Sequence of chain 1.C:
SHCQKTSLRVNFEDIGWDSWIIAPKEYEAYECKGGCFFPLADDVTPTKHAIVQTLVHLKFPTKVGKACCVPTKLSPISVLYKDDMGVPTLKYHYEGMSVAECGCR

Sequence of chain 1.A:
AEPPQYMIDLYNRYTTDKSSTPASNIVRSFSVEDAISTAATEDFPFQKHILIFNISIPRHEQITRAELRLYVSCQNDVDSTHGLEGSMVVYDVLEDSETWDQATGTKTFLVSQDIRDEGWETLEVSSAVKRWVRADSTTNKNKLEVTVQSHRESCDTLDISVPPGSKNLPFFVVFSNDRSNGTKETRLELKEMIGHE

The small molecule below binds the protein below.
Small molecule (SMILES): CC(=O)N[C@@H]1[C@@H](O)[C@H](O)[C@@H](CO)O[C@H]1O

Binding-site contacts:
Ligand atom O3 contacts residue MET90 of chain 1.C at 4.0 Å.
Ligand atom O7 contacts residue GLU92 of chain 1.A at 3.9 Å.
Ligand atom O6 contacts residue SER115 of chain 1.A at 3.9 Å.
Ligand atom C1 contacts residue ASN113 of chain 1.A at 1.4 Å.
Ligand atom C3 contacts residue MET90 of chain 1.C at 4.5 Å (hydrophobic).
Ligand atom C4 contacts residue ASN113 of chain 1.A at 4.2 Å.
Ligand atom O5 contacts residue ASN113 of chain 1.A at 2.3 Å (h-bond).
Ligand atom O7 contacts residue ASN113 of chain 1.A at 3.4 Å (h-bond).
Ligand atom O4 contacts residue MET90 of chain 1.C at 4.2 Å.
Ligand atom N2 contacts residue ASN113 of chain 1.A at 3.0 Å (h-bond).
Ligand atom C4 contacts residue MET90 of chain 1.C at 3.8 Å (hydrophobic).
Ligand atom C6 contacts residue SER115 of chain 1.A at 4.0 Å.
Ligand atom C2 contacts residue ASN113 of chain 1.A at 2.5 Å.
Ligand atom C5 contacts residue ASN113 of chain 1.A at 3.6 Å.
Ligand atom C8 contacts residue GLU92 of chain 1.A at 4.4 Å.
Ligand atom C7 contacts residue ASN113 of chain 1.A at 3.4 Å.
Ligand atom C3 contacts residue ASN113 of chain 1.A at 3.8 Å.